Sequence of chain 1.J:
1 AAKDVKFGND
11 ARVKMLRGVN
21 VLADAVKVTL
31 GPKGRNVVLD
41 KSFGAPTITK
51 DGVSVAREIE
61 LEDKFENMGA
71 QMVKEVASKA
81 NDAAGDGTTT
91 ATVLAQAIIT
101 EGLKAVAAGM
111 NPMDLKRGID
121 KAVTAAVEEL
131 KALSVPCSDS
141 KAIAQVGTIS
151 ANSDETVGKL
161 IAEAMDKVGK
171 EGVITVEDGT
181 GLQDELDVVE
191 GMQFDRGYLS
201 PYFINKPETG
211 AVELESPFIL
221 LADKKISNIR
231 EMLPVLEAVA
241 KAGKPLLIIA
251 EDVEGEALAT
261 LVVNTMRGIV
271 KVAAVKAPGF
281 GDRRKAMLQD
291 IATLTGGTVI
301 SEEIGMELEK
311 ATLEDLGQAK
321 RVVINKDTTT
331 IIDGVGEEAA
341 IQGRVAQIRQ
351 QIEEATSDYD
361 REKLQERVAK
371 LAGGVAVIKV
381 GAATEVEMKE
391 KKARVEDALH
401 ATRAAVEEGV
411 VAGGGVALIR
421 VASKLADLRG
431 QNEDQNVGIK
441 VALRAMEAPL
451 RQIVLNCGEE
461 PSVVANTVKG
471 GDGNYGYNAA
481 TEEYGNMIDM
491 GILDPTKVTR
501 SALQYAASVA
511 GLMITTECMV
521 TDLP

A small-molecule ligand and the protein it binds are described below.
Small molecule (SMILES): Nc1ncnc2c1ncn2[C@@H]1O[C@H](COP(=O)(O)OP(=O)(O)OP(O)(O)=S)[C@@H](O)[C@H]1O

Binding-site contacts:
Ligand atom N1 contacts residue ASN478 of chain 1.J at 3.4 Å.
Ligand atom C6 contacts residue ILE492 of chain 1.J at 3.6 Å (hydrophobic).
Ligand atom O2B contacts residue THR88 of chain 1.J at 3.4 Å (h-bond).
Ligand atom N6 contacts residue ILE492 of chain 1.J at 3.4 Å.
Ligand atom O1A contacts residue TL1 of chain 1.PB at 3.4 Å.
Ligand atom O2G contacts residue MG1 of chain 1.QB at 2.0 Å.
Ligand atom O3B contacts residue THR88 of chain 1.J at 3.4 Å (h-bond).
Ligand atom C2' contacts residue ASP494 of chain 1.J at 3.3 Å.
Ligand atom O2B contacts residue THR89 of chain 1.J at 3.0 Å (h-bond).
Ligand atom O2B contacts residue GLY87 of chain 1.J at 3.1 Å.
Ligand atom O1B contacts residue ASP86 of chain 1.J at 2.8 Å (salt-bridge).
Ligand atom O2B contacts residue THR90 of chain 1.J at 2.5 Å (h-bond).
Ligand atom C2 contacts residue ALA479 of chain 1.J at 3.3 Å (hydrophobic).
Ligand atom O3' contacts residue ASP494 of chain 1.J at 2.7 Å (salt-bridge).
Ligand atom N6 contacts residue ASN478 of chain 1.J at 2.7 Å (h-bond).
Ligand atom PG contacts residue MG1 of chain 1.QB at 3.4 Å.
Ligand atom N1 contacts residue TYR477 of chain 1.J at 3.5 Å (h-bond).
Ligand atom O1B contacts residue MG1 of chain 1.QB at 2.2 Å.
Ligand atom S1G contacts residue THR88 of chain 1.J at 3.3 Å (h-bond).
Ligand atom C6 contacts residue ALA479 of chain 1.J at 3.5 Å (hydrophobic).
Ligand atom O2' contacts residue GLY414 of chain 1.J at 2.3 Å (h-bond).
Ligand atom O5' contacts residue GLY31 of chain 1.J at 3.4 Å (h-bond).
Ligand atom O2' contacts residue GLY413 of chain 1.J at 3.2 Å.
Ligand atom N1 contacts residue ALA479 of chain 1.J at 2.6 Å (h-bond).
Ligand atom O2G contacts residue ASP86 of chain 1.J at 3.5 Å (salt-bridge).
Ligand atom O2' contacts residue ASP494 of chain 1.J at 2.9 Å (salt-bridge).
Ligand atom C2 contacts residue TYR477 of chain 1.J at 3.2 Å (hydrophobic).
Ligand atom C3' contacts residue ASP494 of chain 1.J at 3.1 Å.
Ligand atom O3B contacts residue THR89 of chain 1.J at 3.2 Å (h-bond).
Ligand atom PB contacts residue MG1 of chain 1.QB at 3.4 Å.
Ligand atom O1A contacts residue THR29 of chain 1.J at 3.5 Å (h-bond).
Ligand atom O3G contacts residue TL1 of chain 1.PB at 2.5 Å.
Ligand atom O1B contacts residue GLY87 of chain 1.J at 3.2 Å (h-bond).
Ligand atom O3G contacts residue THR89 of chain 1.J at 3.3 Å (h-bond).
Ligand atom C6 contacts residue ASN478 of chain 1.J at 3.6 Å.
Ligand atom S1G contacts residue ASP51 of chain 1.J at 3.4 Å (salt-bridge).
Ligand atom O1A contacts residue GLY31 of chain 1.J at 3.2 Å (h-bond).
Ligand atom N3 contacts residue GLY414 of chain 1.J at 3.5 Å.
Ligand atom O2A contacts residue MG1 of chain 1.QB at 2.3 Å.
Ligand atom N6 contacts residue ALA480 of chain 1.J at 3.4 Å (h-bond).